A protein and the small-molecule ligand that binds it are described below.
Small molecule (SMILES): OC[C@H]1O[C@H](O)[C@H](O)[C@@H](O)[C@@H]1O

Binding-site contacts:
Ligand atom C4 contacts residue SER317 of chain 1.A at 3.3 Å.
Ligand atom O2 contacts residue ALA318 of chain 1.A at 3.6 Å (h-bond).
Ligand atom C4 contacts residue GLU320 of chain 1.A at 4.0 Å.
Ligand atom O3 contacts residue SER317 of chain 1.A at 4.2 Å.
Ligand atom O5 contacts residue SER317 of chain 1.A at 2.3 Å (h-bond).
Ligand atom C1 contacts residue SER317 of chain 1.A at 1.4 Å.
Ligand atom C3 contacts residue SER317 of chain 1.A at 2.8 Å.
Ligand atom C1 contacts residue ALA318 of chain 1.A at 3.8 Å (hydrophobic).
Ligand atom O5 contacts residue ASN239 of chain 1.A at 4.1 Å.
Ligand atom C2 contacts residue SER317 of chain 1.A at 2.3 Å.
Ligand atom C2 contacts residue ALA319 of chain 1.A at 4.1 Å (hydrophobic).
Ligand atom C2 contacts residue ASN239 of chain 1.A at 3.5 Å.
Ligand atom C3 contacts residue GLU320 of chain 1.A at 4.4 Å.
Ligand atom C1 contacts residue ALA319 of chain 1.A at 4.4 Å (hydrophobic).
Ligand atom O3 contacts residue ALA319 of chain 1.A at 3.7 Å.
Ligand atom O2 contacts residue SER317 of chain 1.A at 2.8 Å (h-bond).
Ligand atom C6 contacts residue SER317 of chain 1.A at 4.2 Å.
Ligand atom O4 contacts residue GLU320 of chain 1.A at 3.1 Å (salt-bridge).
Ligand atom O5 contacts residue LYS235 of chain 1.A at 3.9 Å.
Ligand atom C5 contacts residue GLU320 of chain 1.A at 3.9 Å.
Ligand atom O2 contacts residue ALA319 of chain 1.A at 3.0 Å (h-bond).
Ligand atom C1 contacts residue ASN239 of chain 1.A at 3.6 Å.
Ligand atom C1 contacts residue LYS235 of chain 1.A at 4.2 Å.
Ligand atom C2 contacts residue ALA318 of chain 1.A at 4.3 Å (hydrophobic).
Ligand atom C5 contacts residue SER317 of chain 1.A at 2.8 Å.
Ligand atom C3 contacts residue ALA319 of chain 1.A at 3.9 Å (hydrophobic).
Ligand atom O4 contacts residue SER317 of chain 1.A at 4.3 Å.
Ligand atom O2 contacts residue ASN239 of chain 1.A at 3.8 Å.
Ligand atom C6 contacts residue GLU320 of chain 1.A at 4.4 Å.

Sequence of chain 1.A:
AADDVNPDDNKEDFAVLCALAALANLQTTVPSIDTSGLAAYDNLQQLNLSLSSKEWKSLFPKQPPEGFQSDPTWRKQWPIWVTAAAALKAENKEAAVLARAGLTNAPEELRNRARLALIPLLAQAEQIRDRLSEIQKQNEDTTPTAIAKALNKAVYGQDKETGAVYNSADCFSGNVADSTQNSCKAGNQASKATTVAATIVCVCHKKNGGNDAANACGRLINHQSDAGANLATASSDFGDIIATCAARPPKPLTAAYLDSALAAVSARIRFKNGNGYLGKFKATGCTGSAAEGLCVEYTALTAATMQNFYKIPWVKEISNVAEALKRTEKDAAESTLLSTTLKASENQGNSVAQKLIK